Binding-site contacts:
Ligand atom C1 contacts residue LYS86 of chain 2.D at 2.5 Å.
Ligand atom P contacts residue SER167 of chain 2.D at 3.7 Å.
Ligand atom O5 contacts residue ASP6 of chain 2.D at 2.6 Å (salt-bridge).
Ligand atom C1 contacts residue ASN108 of chain 2.D at 3.9 Å.
Ligand atom O3P contacts residue ARG135 of chain 2.D at 2.8 Å (salt-bridge).
Ligand atom C2 contacts residue THR27 of chain 2.D at 3.7 Å.
Ligand atom O4 contacts residue ASN28 of chain 2.D at 2.9 Å (h-bond).
Ligand atom C1 contacts residue THR110 of chain 2.D at 3.5 Å.
Ligand atom O1 contacts residue ASN108 of chain 2.D at 3.7 Å.
Ligand atom C4 contacts residue ASN28 of chain 2.D at 3.9 Å.
Ligand atom C4 contacts residue LYS86 of chain 2.D at 3.6 Å.
Ligand atom O3P contacts residue ARG169 of chain 2.D at 3.9 Å.
Ligand atom O3P contacts residue SER167 of chain 2.D at 2.7 Å (h-bond).
Ligand atom C2 contacts residue LYS86 of chain 2.D at 1.3 Å.
Ligand atom O3 contacts residue ASN28 of chain 2.D at 3.5 Å (h-bond).
Ligand atom O3 contacts residue THR27 of chain 2.D at 3.4 Å (h-bond).
Ligand atom O1 contacts residue LYS86 of chain 2.D at 3.2 Å (salt-bridge).
Ligand atom O1P contacts residue SER167 of chain 2.D at 3.9 Å.
Ligand atom C4 contacts residue PHE132 of chain 2.D at 3.6 Å (hydrophobic).
Ligand atom C3 contacts residue ASP6 of chain 2.D at 3.5 Å.
Ligand atom O2P contacts residue ARG135 of chain 2.D at 2.9 Å (salt-bridge).
Ligand atom P contacts residue ARG135 of chain 2.D at 3.8 Å.
Ligand atom O3 contacts residue THR26 of chain 2.D at 3.6 Å.
Ligand atom O5 contacts residue ALA166 of chain 2.D at 3.5 Å.
Ligand atom O5 contacts residue SER167 of chain 2.D at 3.0 Å (h-bond).
Ligand atom O6 contacts residue SER167 of chain 2.D at 3.4 Å.
Ligand atom O4 contacts residue LYS86 of chain 2.D at 3.7 Å.
Ligand atom O1 contacts residue SER130 of chain 2.D at 3.0 Å (h-bond).
Ligand atom O3 contacts residue LYS86 of chain 2.D at 2.7 Å (salt-bridge).
Ligand atom O1 contacts residue ALA166 of chain 2.D at 3.8 Å.
Ligand atom O3 contacts residue ASP6 of chain 2.D at 2.8 Å (salt-bridge).
Ligand atom O4 contacts residue PHE132 of chain 2.D at 3.6 Å.
Ligand atom O3 contacts residue LEU31 of chain 2.D at 3.9 Å.
Ligand atom C3 contacts residue THR26 of chain 2.D at 3.9 Å.
Ligand atom C5 contacts residue ASN28 of chain 2.D at 3.9 Å.
Ligand atom C6 contacts residue PHE132 of chain 2.D at 3.5 Å (hydrophobic).
Ligand atom C5 contacts residue ASP6 of chain 2.D at 3.3 Å.
Ligand atom C3 contacts residue LYS86 of chain 2.D at 2.5 Å.
Ligand atom C1 contacts residue SER130 of chain 2.D at 3.6 Å.
Ligand atom O1P contacts residue ARG169 of chain 2.D at 3.9 Å.

Sequence of chain 2.D:
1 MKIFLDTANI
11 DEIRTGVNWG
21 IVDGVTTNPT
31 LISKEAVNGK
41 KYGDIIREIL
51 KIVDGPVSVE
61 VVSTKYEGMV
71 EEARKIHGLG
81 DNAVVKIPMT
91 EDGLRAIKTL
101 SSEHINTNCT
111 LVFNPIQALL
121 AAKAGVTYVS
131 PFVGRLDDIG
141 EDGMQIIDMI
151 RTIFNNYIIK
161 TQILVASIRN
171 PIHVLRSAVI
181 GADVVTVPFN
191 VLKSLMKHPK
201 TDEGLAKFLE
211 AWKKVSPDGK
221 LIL

A small-molecule ligand and the protein it binds are described below.
Small molecule (SMILES): O=C(CO)[C@@H](O)[C@H](O)[C@H](O)COP(=O)(O)O

Sequence of chain 2.E:
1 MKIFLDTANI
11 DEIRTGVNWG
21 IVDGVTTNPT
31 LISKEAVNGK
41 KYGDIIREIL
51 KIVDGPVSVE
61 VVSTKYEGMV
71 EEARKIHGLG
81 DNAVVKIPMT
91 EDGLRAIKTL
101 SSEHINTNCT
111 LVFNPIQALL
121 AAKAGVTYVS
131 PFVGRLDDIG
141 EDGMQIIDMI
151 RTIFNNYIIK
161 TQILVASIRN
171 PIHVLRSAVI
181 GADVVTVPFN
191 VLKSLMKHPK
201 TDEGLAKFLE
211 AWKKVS